Sequence of chain 1.C:
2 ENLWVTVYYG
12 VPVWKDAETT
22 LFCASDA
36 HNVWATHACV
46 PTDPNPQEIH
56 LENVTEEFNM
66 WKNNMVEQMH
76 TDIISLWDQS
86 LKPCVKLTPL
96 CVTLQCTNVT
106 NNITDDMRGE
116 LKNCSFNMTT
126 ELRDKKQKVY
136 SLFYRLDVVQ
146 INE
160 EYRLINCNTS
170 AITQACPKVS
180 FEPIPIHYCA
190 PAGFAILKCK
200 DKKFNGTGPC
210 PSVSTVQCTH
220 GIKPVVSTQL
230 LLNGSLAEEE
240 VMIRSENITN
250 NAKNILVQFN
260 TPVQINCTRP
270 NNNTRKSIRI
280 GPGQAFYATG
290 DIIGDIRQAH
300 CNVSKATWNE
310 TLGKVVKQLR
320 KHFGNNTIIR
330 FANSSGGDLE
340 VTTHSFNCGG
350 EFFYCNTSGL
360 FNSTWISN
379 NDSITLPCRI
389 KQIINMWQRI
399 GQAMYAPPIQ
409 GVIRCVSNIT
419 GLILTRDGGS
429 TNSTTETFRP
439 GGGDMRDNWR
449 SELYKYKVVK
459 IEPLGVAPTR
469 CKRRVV

Binding-site contacts:
Ligand atom O7 contacts residue GLN100 of chain 1.C at 3.3 Å (h-bond).
Ligand atom C4 contacts residue ASN122 of chain 1.C at 4.2 Å.
Ligand atom C1 contacts residue ASN122 of chain 1.C at 1.4 Å.
Ligand atom C8 contacts residue SER120 of chain 1.C at 3.9 Å.
Ligand atom C7 contacts residue GLN100 of chain 1.C at 3.6 Å.
Ligand atom C5 contacts residue ASN122 of chain 1.C at 3.6 Å.
Ligand atom C3 contacts residue ASN122 of chain 1.C at 3.8 Å.
Ligand atom O5 contacts residue ASN122 of chain 1.C at 2.3 Å (h-bond).
Ligand atom C2 contacts residue ASN122 of chain 1.C at 2.5 Å.
Ligand atom O7 contacts residue ASN122 of chain 1.C at 3.8 Å.
Ligand atom C8 contacts residue GLN100 of chain 1.C at 2.4 Å.
Ligand atom C7 contacts residue ASN122 of chain 1.C at 3.6 Å.
Ligand atom N2 contacts residue ASN122 of chain 1.C at 3.0 Å (h-bond).

This protein binds this small molecule.
Small molecule (SMILES): CC(=O)N[C@H]1[C@H](O[C@H]2[C@H](O)[C@@H](NC(C)=O)CO[C@@H]2CO)O[C@H](CO)[C@@H](O)[C@@H]1O